The small molecule below binds the protein below.
Small molecule (SMILES): CC(=O)N[C@@H]1[C@@H](O)[C@H](O)[C@@H](CO)O[C@H]1O

Binding-site contacts:
Ligand atom C1 contacts residue VAL314 of chain 56.H at 4.4 Å (hydrophobic).
Ligand atom O5 contacts residue ASN315 of chain 56.H at 2.4 Å (h-bond).
Ligand atom O7 contacts residue ASN315 of chain 56.H at 4.2 Å.
Ligand atom O5 contacts residue VAL314 of chain 56.H at 3.8 Å.
Ligand atom C1 contacts residue ASN315 of chain 56.H at 1.4 Å.
Ligand atom C3 contacts residue ASN315 of chain 56.H at 3.8 Å.
Ligand atom C2 contacts residue ASN315 of chain 56.H at 2.5 Å.
Ligand atom C8 contacts residue ILE281 of chain 56.H at 4.5 Å (hydrophobic).
Ligand atom C8 contacts residue ASN315 of chain 56.H at 3.5 Å.
Ligand atom C6 contacts residue THR313 of chain 56.H at 4.5 Å.
Ligand atom N2 contacts residue ASN315 of chain 56.H at 2.8 Å (h-bond).
Ligand atom C6 contacts residue ASN315 of chain 56.H at 4.5 Å.
Ligand atom C4 contacts residue ASN315 of chain 56.H at 4.3 Å.
Ligand atom O5 contacts residue THR313 of chain 56.H at 4.3 Å.
Ligand atom C5 contacts residue ASN315 of chain 56.H at 3.7 Å.
Ligand atom C7 contacts residue ASN315 of chain 56.H at 3.3 Å.

Sequence of chain 56.H:
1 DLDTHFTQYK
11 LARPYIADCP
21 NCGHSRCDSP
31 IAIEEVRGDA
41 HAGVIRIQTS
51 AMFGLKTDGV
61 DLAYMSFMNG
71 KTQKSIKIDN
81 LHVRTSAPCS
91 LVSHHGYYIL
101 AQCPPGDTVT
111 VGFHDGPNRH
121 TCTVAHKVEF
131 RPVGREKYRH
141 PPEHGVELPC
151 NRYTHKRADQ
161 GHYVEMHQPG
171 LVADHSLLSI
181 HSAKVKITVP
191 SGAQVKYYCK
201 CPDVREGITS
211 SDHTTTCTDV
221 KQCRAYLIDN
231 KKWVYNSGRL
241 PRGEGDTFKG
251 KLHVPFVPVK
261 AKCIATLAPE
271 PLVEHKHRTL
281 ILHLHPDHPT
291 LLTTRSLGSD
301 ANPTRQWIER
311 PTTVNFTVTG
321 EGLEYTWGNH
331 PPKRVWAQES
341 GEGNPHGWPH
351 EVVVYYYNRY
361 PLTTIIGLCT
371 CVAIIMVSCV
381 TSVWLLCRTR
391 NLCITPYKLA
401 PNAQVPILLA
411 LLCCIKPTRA